Binding-site contacts:
Ligand atom O5 contacts residue ASN269 of chain 1.A at 2.3 Å (h-bond).
Ligand atom O7 contacts residue ASN267 of chain 1.A at 4.4 Å.
Ligand atom C2 contacts residue ASN269 of chain 1.A at 2.4 Å.
Ligand atom C8 contacts residue ASN267 of chain 1.A at 3.9 Å.
Ligand atom C7 contacts residue ASN269 of chain 1.A at 3.8 Å.
Ligand atom C5 contacts residue ASN269 of chain 1.A at 3.6 Å.
Ligand atom C7 contacts residue ASN267 of chain 1.A at 4.1 Å.
Ligand atom C3 contacts residue ASN269 of chain 1.A at 3.8 Å.
Ligand atom C1 contacts residue ASN269 of chain 1.A at 1.4 Å.
Ligand atom N2 contacts residue ASN269 of chain 1.A at 3.0 Å (h-bond).
Ligand atom C4 contacts residue ASN269 of chain 1.A at 4.2 Å.
Ligand atom O7 contacts residue ASN269 of chain 1.A at 4.1 Å.

Sequence of chain 1.A:
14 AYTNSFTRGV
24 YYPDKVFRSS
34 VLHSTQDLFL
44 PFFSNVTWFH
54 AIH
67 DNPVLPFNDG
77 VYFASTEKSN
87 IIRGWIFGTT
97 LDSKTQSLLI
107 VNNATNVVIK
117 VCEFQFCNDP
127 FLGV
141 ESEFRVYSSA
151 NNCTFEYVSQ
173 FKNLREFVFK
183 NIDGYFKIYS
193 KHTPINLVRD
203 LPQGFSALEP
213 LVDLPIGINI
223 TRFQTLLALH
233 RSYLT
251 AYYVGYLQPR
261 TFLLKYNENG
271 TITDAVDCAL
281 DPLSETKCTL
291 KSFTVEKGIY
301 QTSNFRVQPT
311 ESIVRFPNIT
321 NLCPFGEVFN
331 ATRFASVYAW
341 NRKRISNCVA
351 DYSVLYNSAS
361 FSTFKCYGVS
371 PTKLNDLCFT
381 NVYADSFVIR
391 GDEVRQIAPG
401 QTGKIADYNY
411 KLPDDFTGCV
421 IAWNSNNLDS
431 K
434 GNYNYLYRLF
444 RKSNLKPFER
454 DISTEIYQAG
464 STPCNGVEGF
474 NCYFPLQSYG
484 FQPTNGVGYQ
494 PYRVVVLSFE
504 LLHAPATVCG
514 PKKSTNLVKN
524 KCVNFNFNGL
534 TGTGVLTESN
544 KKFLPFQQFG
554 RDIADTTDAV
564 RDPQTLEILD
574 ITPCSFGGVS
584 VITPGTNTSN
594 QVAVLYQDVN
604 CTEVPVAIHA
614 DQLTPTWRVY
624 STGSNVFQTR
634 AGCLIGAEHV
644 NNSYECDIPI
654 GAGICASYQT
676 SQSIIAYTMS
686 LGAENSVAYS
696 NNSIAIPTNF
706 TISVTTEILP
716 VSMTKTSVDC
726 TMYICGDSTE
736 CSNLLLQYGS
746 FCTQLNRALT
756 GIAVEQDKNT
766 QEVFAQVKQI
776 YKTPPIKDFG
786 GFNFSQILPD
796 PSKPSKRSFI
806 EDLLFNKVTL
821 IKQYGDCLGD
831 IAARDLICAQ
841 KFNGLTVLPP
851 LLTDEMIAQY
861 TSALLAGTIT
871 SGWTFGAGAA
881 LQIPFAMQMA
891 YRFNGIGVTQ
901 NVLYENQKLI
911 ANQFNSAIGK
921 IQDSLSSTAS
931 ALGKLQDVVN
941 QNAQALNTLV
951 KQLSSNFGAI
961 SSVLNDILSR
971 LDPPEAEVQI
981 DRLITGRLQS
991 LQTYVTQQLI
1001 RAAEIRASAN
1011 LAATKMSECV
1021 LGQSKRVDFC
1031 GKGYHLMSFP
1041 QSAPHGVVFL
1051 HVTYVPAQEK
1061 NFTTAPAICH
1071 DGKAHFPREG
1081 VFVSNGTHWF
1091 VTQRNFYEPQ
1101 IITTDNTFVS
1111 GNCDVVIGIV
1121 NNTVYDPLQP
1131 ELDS

A small-molecule ligand and the protein it binds are described below.
Small molecule (SMILES): CC(=O)N[C@@H]1[C@@H](O)[C@H](O)[C@@H](CO)O[C@H]1O